Binding-site contacts:
Ligand atom N2 contacts residue LEU48 of chain 2.A at 3.4 Å.
Ligand atom S1 contacts residue GLU44 of chain 2.A at 3.7 Å.
Ligand atom C4 contacts residue ASN47 of chain 2.A at 4.4 Å.
Ligand atom C1 contacts residue ASN47 of chain 2.A at 3.8 Å.
Ligand atom C10 contacts residue GLU44 of chain 2.A at 4.2 Å.
Ligand atom C7 contacts residue GLU44 of chain 2.A at 3.9 Å.
Ligand atom C12 contacts residue CYS43 of chain 2.A at 4.1 Å (hydrophobic).
Ligand atom C6 contacts residue GLU44 of chain 2.A at 4.2 Å.
Ligand atom N1 contacts residue VAL51 of chain 2.A at 3.8 Å.
Ligand atom C9 contacts residue GLU44 of chain 2.A at 4.0 Å.
Ligand atom C2 contacts residue ASN47 of chain 2.A at 3.8 Å.
Ligand atom C11 contacts residue GLU44 of chain 2.A at 3.9 Å.
Ligand atom N2 contacts residue GLU19 of chain 2.A at 3.0 Å (salt-bridge).
Ligand atom C3 contacts residue ASN47 of chain 2.A at 3.8 Å.
Ligand atom C12 contacts residue GLU44 of chain 2.A at 3.7 Å.
Ligand atom C8 contacts residue GLU44 of chain 2.A at 3.8 Å.
Ligand atom C11 contacts residue CYS43 of chain 2.A at 3.9 Å (hydrophobic).
Ligand atom C6 contacts residue ASN47 of chain 2.A at 4.4 Å.
Ligand atom N1 contacts residue GLU19 of chain 2.A at 2.8 Å (salt-bridge).
Ligand atom C5 contacts residue GLU19 of chain 2.A at 3.7 Å.
Ligand atom C5 contacts residue LEU48 of chain 2.A at 4.1 Å (hydrophobic).

Sequence of chain 2.A:
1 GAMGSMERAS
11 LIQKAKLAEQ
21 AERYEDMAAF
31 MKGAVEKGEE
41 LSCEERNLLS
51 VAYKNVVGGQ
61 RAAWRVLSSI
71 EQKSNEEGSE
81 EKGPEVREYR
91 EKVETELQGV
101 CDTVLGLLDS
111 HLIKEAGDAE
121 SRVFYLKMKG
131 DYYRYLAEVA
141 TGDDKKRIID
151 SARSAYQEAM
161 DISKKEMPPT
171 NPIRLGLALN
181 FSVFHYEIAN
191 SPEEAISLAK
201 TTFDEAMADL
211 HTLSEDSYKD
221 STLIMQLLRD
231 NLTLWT

A protein and the small-molecule ligand that binds it are described below.
Small molecule (SMILES): [H]/N=C(/N)c1cc(C)c(-c2ccccc2)s1